Sequence of chain 22.K:
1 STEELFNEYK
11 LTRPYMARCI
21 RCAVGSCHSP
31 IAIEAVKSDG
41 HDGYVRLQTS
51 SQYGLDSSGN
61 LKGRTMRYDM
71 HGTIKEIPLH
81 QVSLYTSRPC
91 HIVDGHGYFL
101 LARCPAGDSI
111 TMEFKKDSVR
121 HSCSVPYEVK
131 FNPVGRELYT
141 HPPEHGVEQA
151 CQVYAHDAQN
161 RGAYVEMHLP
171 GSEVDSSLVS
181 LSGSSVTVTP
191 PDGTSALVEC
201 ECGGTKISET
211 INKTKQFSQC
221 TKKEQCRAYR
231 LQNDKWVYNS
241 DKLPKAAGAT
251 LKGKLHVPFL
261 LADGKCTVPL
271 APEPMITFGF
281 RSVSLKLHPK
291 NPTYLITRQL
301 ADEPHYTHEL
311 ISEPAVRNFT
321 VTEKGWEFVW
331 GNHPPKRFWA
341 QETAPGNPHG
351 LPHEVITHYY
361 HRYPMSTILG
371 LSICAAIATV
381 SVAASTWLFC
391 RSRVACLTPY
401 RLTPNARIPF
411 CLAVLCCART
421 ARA

Binding-site contacts:
Ligand atom O4 contacts residue ASN318 of chain 22.K at 4.5 Å.
Ligand atom O6 contacts residue ASN318 of chain 22.K at 3.0 Å (h-bond).
Ligand atom O6 contacts residue SER284 of chain 22.K at 2.9 Å (h-bond).
Ligand atom C6 contacts residue SER284 of chain 22.K at 3.4 Å.
Ligand atom C6 contacts residue ASN318 of chain 22.K at 3.2 Å.

A small-molecule ligand and the protein it binds are described below.
Small molecule (SMILES): CC(=O)N[C@@H]1[C@@H](O)[C@H](O)[C@@H](CO)O[C@H]1O